Binding-site contacts:
Ligand atom N6 contacts residue ASP321 of chain 1.B at 3.2 Å (salt-bridge).
Ligand atom C12 contacts residue HIS447 of chain 1.B at 3.1 Å.
Ligand atom O10 contacts residue THR449 of chain 1.B at 3.0 Å (h-bond).
Ligand atom O10 contacts residue ARG450 of chain 1.B at 3.4 Å (salt-bridge).
Ligand atom N3 contacts residue HIS447 of chain 1.B at 3.3 Å.
Ligand atom O17 contacts residue PRO451 of chain 1.B at 3.0 Å.
Ligand atom O15 contacts residue HIS447 of chain 1.B at 2.7 Å (h-bond).
Ligand atom O9 contacts residue HIS447 of chain 1.B at 3.6 Å.
Ligand atom N4 contacts residue PHE448 of chain 1.B at 3.5 Å (h-bond).
Ligand atom N3 contacts residue HIS351 of chain 1.B at 3.5 Å.
Ligand atom N1 contacts residue ILE319 of chain 1.B at 3.5 Å.
Ligand atom N6 contacts residue HIS351 of chain 1.B at 3.1 Å.
Ligand atom O12 contacts residue LEU452 of chain 1.B at 3.5 Å.
Ligand atom C13 contacts residue LEU452 of chain 1.B at 3.3 Å (hydrophobic).
Ligand atom N6 contacts residue HIS447 of chain 1.B at 3.3 Å (h-bond).
Ligand atom C12 contacts residue ASP321 of chain 1.B at 3.4 Å.
Ligand atom C8 contacts residue ILE319 of chain 1.B at 3.4 Å (hydrophobic).
Ligand atom O5 contacts residue LYS292 of chain 1.B at 3.3 Å.
Ligand atom O17 contacts residue LEU452 of chain 1.B at 2.5 Å (h-bond).
Ligand atom C9 contacts residue HIS447 of chain 1.B at 3.5 Å.
Ligand atom N5 contacts residue ARG353 of chain 1.B at 3.1 Å (salt-bridge).
Ligand atom C14 contacts residue ARG450 of chain 1.B at 3.4 Å.
Ligand atom N3 contacts residue ASP321 of chain 1.B at 2.7 Å (salt-bridge).
Ligand atom C17 contacts residue THR449 of chain 1.B at 3.2 Å.
Ligand atom C5 contacts residue ILE319 of chain 1.B at 3.4 Å (hydrophobic).
Ligand atom C13 contacts residue PHE448 of chain 1.B at 3.4 Å (hydrophobic).
Ligand atom C12 contacts residue HIS351 of chain 1.B at 3.2 Å.
Ligand atom O12 contacts residue HIS351 of chain 1.B at 3.3 Å.
Ligand atom N contacts residue ILE319 of chain 1.B at 3.4 Å.
Ligand atom O5 contacts residue VAL293 of chain 1.B at 3.2 Å.
Ligand atom C7 contacts residue ILE319 of chain 1.B at 3.5 Å (hydrophobic).
Ligand atom N2 contacts residue HIS351 of chain 1.B at 3.2 Å (h-bond).
Ligand atom N2 contacts residue HIS447 of chain 1.B at 3.4 Å.
Ligand atom C10 contacts residue HIS447 of chain 1.B at 3.5 Å.
Ligand atom O15 contacts residue THR449 of chain 1.B at 3.4 Å.
Ligand atom C11 contacts residue HIS447 of chain 1.B at 3.4 Å.
Ligand atom N1 contacts residue GLU318 of chain 1.B at 3.4 Å (salt-bridge).
Ligand atom N5 contacts residue PHE448 of chain 1.B at 3.5 Å (h-bond).
Ligand atom C6 contacts residue ILE319 of chain 1.B at 3.3 Å (hydrophobic).
Ligand atom O9 contacts residue ARG353 of chain 1.B at 3.0 Å (salt-bridge).

Sequence of chain 1.B:
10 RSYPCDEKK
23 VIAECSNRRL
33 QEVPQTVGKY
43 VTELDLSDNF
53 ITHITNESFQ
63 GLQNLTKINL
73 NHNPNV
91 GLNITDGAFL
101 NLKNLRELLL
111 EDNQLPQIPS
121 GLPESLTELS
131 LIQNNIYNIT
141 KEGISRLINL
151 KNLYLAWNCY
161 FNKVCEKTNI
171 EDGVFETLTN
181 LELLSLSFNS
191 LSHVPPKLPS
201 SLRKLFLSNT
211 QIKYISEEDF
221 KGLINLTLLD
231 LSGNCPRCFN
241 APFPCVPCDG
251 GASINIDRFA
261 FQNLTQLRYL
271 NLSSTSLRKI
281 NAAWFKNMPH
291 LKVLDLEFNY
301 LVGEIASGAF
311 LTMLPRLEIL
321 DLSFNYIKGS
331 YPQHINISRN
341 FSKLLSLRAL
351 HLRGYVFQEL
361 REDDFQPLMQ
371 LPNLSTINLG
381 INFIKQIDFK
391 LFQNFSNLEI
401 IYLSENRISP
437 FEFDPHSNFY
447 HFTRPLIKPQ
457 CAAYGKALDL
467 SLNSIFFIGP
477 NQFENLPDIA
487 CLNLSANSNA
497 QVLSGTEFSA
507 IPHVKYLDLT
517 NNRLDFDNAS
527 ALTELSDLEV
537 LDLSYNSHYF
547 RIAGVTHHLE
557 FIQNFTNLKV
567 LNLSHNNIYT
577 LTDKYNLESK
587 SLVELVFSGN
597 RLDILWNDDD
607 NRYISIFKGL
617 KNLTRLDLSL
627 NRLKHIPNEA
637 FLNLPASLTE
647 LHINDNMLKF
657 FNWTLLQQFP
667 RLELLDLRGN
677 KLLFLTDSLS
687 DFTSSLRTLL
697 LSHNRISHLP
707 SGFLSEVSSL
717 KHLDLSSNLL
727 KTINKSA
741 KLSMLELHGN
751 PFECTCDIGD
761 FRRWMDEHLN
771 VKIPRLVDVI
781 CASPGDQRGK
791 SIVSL

A protein and the small-molecule ligand that binds it are described below.
Small molecule (SMILES): Nc1nc2c(ncn2[C@@H]2O[C@H](COP(=O)(O)O[C@H]3[C@@H](O)[C@H](n4ccc(=O)[nH]c4=O)O[C@@H]3COP(=O)(O)O)[C@H]3OP(=O)(O)O[C@H]32)c(=O)[nH]1